Binding-site contacts:
Ligand atom O3 contacts residue GLY154 of chain 10.B at 4.2 Å.
Ligand atom C7 contacts residue ASN153 of chain 10.B at 4.1 Å.
Ligand atom O5 contacts residue ASN143 of chain 10.B at 2.4 Å (h-bond).
Ligand atom C3 contacts residue ASN143 of chain 10.B at 3.5 Å.
Ligand atom N2 contacts residue ASN143 of chain 10.B at 3.4 Å (h-bond).
Ligand atom C2 contacts residue ASN153 of chain 10.B at 3.8 Å.
Ligand atom C5 contacts residue ARG142 of chain 10.B at 4.3 Å.
Ligand atom O6 contacts residue ARG142 of chain 10.B at 4.4 Å.
Ligand atom O4 contacts residue ASN153 of chain 10.B at 3.9 Å.
Ligand atom O3 contacts residue ASN153 of chain 10.B at 2.0 Å (h-bond).
Ligand atom C1 contacts residue ASN143 of chain 10.B at 1.4 Å.
Ligand atom N2 contacts residue ASN153 of chain 10.B at 4.1 Å.
Ligand atom C6 contacts residue ASN143 of chain 10.B at 3.0 Å.
Ligand atom C6 contacts residue ARG142 of chain 10.B at 3.5 Å.
Ligand atom C2 contacts residue ASN143 of chain 10.B at 2.5 Å.
Ligand atom O7 contacts residue ASN153 of chain 10.B at 3.9 Å.
Ligand atom O7 contacts residue ASN143 of chain 10.B at 2.6 Å (h-bond).
Ligand atom C7 contacts residue ASN143 of chain 10.B at 3.4 Å.
Ligand atom O3 contacts residue ASN143 of chain 10.B at 4.3 Å.
Ligand atom C5 contacts residue ASN143 of chain 10.B at 3.0 Å.
Ligand atom O4 contacts residue ARG142 of chain 10.B at 3.2 Å.
Ligand atom O6 contacts residue ASN143 of chain 10.B at 2.9 Å (h-bond).
Ligand atom C4 contacts residue ASN143 of chain 10.B at 3.4 Å.
Ligand atom C3 contacts residue ASN153 of chain 10.B at 3.3 Å.
Ligand atom C4 contacts residue ASN153 of chain 10.B at 3.8 Å.
Ligand atom C4 contacts residue ARG142 of chain 10.B at 3.9 Å.

Sequence of chain 10.B:
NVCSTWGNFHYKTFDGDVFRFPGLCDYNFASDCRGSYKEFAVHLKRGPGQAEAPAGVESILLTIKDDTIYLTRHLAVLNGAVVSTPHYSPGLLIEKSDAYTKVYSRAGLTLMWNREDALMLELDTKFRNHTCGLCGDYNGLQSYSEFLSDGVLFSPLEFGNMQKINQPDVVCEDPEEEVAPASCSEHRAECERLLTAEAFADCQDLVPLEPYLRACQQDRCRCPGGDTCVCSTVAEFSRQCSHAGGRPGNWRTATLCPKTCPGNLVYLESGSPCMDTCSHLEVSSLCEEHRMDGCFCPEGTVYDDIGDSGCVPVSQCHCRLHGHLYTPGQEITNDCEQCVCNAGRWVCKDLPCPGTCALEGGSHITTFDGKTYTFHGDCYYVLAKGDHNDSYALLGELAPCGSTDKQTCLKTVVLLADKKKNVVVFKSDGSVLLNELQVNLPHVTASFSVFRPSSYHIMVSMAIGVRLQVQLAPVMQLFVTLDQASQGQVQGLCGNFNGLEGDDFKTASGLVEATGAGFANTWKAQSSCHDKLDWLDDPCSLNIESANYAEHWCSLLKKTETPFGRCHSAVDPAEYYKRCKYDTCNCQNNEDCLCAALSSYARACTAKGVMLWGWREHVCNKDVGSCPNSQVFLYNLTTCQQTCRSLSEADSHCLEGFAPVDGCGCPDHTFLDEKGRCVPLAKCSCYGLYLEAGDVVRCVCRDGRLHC

The small molecule below binds the protein below.
Small molecule (SMILES): CC(=O)N[C@@H]1[C@@H](O)[C@H](O)[C@@H](CO)O[C@H]1O